Binding-site contacts:
Ligand atom N2 contacts residue ASN202 of chain 1.A at 3.5 Å (h-bond).
Ligand atom O5 contacts residue ASN202 of chain 1.A at 2.3 Å (h-bond).
Ligand atom O6 contacts residue THR204 of chain 1.A at 3.9 Å.
Ligand atom C5 contacts residue ASN202 of chain 1.A at 3.6 Å.
Ligand atom O7 contacts residue ASN202 of chain 1.A at 3.7 Å.
Ligand atom C3 contacts residue ASN202 of chain 1.A at 3.5 Å.
Ligand atom O5 contacts residue LYS205 of chain 1.A at 4.2 Å.
Ligand atom C5 contacts residue THR204 of chain 1.A at 4.5 Å.
Ligand atom C1 contacts residue ASN202 of chain 1.A at 1.4 Å.
Ligand atom C2 contacts residue ASN202 of chain 1.A at 2.5 Å.
Ligand atom C7 contacts residue ASN202 of chain 1.A at 4.0 Å.
Ligand atom C4 contacts residue ASN202 of chain 1.A at 4.2 Å.
Ligand atom O3 contacts residue ASN202 of chain 1.A at 3.6 Å (h-bond).

Sequence of chain 1.A:
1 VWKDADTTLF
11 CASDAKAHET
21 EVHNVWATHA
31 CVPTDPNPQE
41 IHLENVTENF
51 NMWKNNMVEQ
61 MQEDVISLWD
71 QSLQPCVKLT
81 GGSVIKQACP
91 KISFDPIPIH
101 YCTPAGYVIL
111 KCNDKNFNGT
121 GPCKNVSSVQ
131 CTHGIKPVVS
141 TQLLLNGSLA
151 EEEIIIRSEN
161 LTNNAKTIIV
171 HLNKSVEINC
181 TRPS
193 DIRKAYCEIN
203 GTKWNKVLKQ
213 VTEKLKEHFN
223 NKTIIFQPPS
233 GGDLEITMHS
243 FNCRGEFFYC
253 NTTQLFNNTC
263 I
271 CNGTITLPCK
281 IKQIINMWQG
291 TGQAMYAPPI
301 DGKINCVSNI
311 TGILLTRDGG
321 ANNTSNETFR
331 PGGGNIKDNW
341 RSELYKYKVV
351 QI

A protein and the small-molecule ligand that binds it are described below.
Small molecule (SMILES): CC(=O)N[C@@H]1[C@@H](O)[C@H](O)[C@@H](CO)O[C@H]1O